Sequence of chain 2.B:
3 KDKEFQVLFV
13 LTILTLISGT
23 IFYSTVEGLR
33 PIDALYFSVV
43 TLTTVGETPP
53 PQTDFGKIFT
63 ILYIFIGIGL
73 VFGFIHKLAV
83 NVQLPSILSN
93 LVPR

A protein and the small-molecule ligand that binds it are described below.
Small molecule (SMILES): NCC(=O)O

Binding-site contacts:
Ligand atom N contacts residue ARG96 of chain 2.B at 3.0 Å.
Ligand atom O contacts residue VAL94 of chain 2.B at 4.2 Å.
Ligand atom C contacts residue VAL94 of chain 2.B at 3.3 Å (hydrophobic).
Ligand atom CA contacts residue ARG96 of chain 2.B at 3.2 Å.
Ligand atom C contacts residue SER91 of chain 2.B at 3.5 Å.
Ligand atom OXT contacts residue SER91 of chain 2.B at 2.8 Å (h-bond).
Ligand atom OXT contacts residue VAL94 of chain 2.B at 2.6 Å (h-bond).
Ligand atom OXT contacts residue ASN92 of chain 2.B at 4.2 Å.
Ligand atom CA contacts residue VAL94 of chain 2.B at 3.7 Å (hydrophobic).
Ligand atom O contacts residue SER91 of chain 2.B at 3.4 Å (h-bond).